The protein below binds the small molecule below.
Small molecule (SMILES): CNC(=O)[C@H](CC[S@@](C)=O)NC(C)=O

Sequence of chain 1.A:
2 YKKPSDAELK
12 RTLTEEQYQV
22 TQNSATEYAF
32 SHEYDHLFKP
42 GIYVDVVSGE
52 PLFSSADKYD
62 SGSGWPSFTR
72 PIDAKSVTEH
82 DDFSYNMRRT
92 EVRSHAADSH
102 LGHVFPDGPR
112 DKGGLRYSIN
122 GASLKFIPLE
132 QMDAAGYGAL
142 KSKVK

Binding-site contacts:
Ligand atom O contacts residue SER62 of chain 1.A at 3.8 Å.
Ligand atom O contacts residue TYR60 of chain 1.A at 3.5 Å.
Ligand atom C2 contacts residue ASP108 of chain 1.A at 3.8 Å.
Ligand atom O contacts residue ASP61 of chain 1.A at 4.4 Å.
Ligand atom CG contacts residue TYR60 of chain 1.A at 3.9 Å (hydrophobic).
Ligand atom N contacts residue TYR60 of chain 1.A at 4.3 Å.
Ligand atom C3 contacts residue SER62 of chain 1.A at 4.3 Å.
Ligand atom CB contacts residue ASP61 of chain 1.A at 3.4 Å.
Ligand atom N2 contacts residue GLY63 of chain 1.A at 4.2 Å.
Ligand atom CE contacts residue LYS113 of chain 1.A at 3.2 Å.
Ligand atom N contacts residue ASP61 of chain 1.A at 4.5 Å.
Ligand atom SD contacts residue TYR60 of chain 1.A at 4.1 Å.
Ligand atom C contacts residue TYR60 of chain 1.A at 4.0 Å (hydrophobic).
Ligand atom C1 contacts residue ASP61 of chain 1.A at 3.7 Å.
Ligand atom CA contacts residue ASP61 of chain 1.A at 3.1 Å.
Ligand atom C3 contacts residue ASP61 of chain 1.A at 3.4 Å.
Ligand atom C1 contacts residue SER62 of chain 1.A at 3.7 Å.
Ligand atom CA contacts residue TYR60 of chain 1.A at 4.0 Å (hydrophobic).
Ligand atom C2 contacts residue GLY109 of chain 1.A at 3.9 Å.
Ligand atom CG contacts residue ASP61 of chain 1.A at 4.4 Å.
Ligand atom O contacts residue ASP108 of chain 1.A at 4.5 Å.
Ligand atom CE contacts residue PRO110 of chain 1.A at 3.9 Å (hydrophobic).
Ligand atom C1 contacts residue GLY63 of chain 1.A at 3.9 Å.
Ligand atom CB contacts residue TYR60 of chain 1.A at 4.1 Å (hydrophobic).
Ligand atom N2 contacts residue ASP61 of chain 1.A at 2.7 Å (salt-bridge).
Ligand atom C2 contacts residue PRO110 of chain 1.A at 3.7 Å (hydrophobic).
Ligand atom CA contacts residue SER62 of chain 1.A at 4.3 Å.
Ligand atom CG contacts residue PRO110 of chain 1.A at 4.3 Å (hydrophobic).
Ligand atom C contacts residue PRO110 of chain 1.A at 4.2 Å (hydrophobic).
Ligand atom N2 contacts residue SER62 of chain 1.A at 3.7 Å.